Binding-site contacts:
Ligand atom C8 contacts residue TRP92 of chain 1.B at 4.4 Å (hydrophobic).
Ligand atom C1 contacts residue ASN53 of chain 1.B at 1.4 Å.
Ligand atom C7 contacts residue ASN53 of chain 1.B at 3.6 Å.
Ligand atom N2 contacts residue LEU46 of chain 1.B at 4.1 Å.
Ligand atom C5 contacts residue ASN53 of chain 1.B at 3.5 Å.
Ligand atom C7 contacts residue LEU46 of chain 1.B at 4.0 Å (hydrophobic).
Ligand atom C8 contacts residue LEU46 of chain 1.B at 3.8 Å (hydrophobic).
Ligand atom C3 contacts residue ASN53 of chain 1.B at 3.8 Å.
Ligand atom N2 contacts residue ASN53 of chain 1.B at 3.1 Å (h-bond).
Ligand atom O7 contacts residue ASN53 of chain 1.B at 3.5 Å (h-bond).
Ligand atom O6 contacts residue ASN53 of chain 1.B at 4.4 Å.
Ligand atom C4 contacts residue ASN53 of chain 1.B at 4.2 Å.
Ligand atom C8 contacts residue PRO48 of chain 1.B at 4.1 Å (hydrophobic).
Ligand atom C2 contacts residue ASN53 of chain 1.B at 2.5 Å.
Ligand atom O5 contacts residue ASN53 of chain 1.B at 2.2 Å (h-bond).

A protein and the small-molecule ligand that binds it are described below.
Small molecule (SMILES): CC(=O)N[C@@H]1[C@@H](O)[C@H](O)[C@@H](CO)O[C@H]1O

Sequence of chain 1.B:
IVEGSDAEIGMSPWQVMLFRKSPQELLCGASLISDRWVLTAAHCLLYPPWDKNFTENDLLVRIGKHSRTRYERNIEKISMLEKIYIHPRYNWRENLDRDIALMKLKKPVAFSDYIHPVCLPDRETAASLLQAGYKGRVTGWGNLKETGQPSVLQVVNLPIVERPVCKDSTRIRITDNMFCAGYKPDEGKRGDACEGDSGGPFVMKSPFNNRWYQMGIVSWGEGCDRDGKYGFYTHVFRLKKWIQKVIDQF